Sequence of chain 1.N:
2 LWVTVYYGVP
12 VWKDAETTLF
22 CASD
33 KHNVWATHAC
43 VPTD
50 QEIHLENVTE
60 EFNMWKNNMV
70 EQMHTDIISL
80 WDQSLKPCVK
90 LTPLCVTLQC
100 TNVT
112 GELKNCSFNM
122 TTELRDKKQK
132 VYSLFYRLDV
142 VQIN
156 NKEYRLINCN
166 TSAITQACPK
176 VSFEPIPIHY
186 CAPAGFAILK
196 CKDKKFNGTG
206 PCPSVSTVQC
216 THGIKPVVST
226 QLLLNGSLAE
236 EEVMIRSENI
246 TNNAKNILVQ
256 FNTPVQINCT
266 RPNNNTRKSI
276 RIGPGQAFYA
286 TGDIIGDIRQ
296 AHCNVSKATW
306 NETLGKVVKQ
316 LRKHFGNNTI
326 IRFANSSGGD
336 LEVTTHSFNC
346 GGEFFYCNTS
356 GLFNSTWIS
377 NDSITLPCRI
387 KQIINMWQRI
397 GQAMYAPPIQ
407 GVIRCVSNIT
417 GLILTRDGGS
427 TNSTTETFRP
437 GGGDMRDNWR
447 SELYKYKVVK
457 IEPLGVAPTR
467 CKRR

Binding-site contacts:
Ligand atom O7 contacts residue ASN306 of chain 1.N at 3.5 Å (h-bond).
Ligand atom C3 contacts residue ASN306 of chain 1.N at 3.8 Å.
Ligand atom C1 contacts residue ASN306 of chain 1.N at 1.4 Å.
Ligand atom C4 contacts residue ASN306 of chain 1.N at 4.2 Å.
Ligand atom O5 contacts residue ASN306 of chain 1.N at 2.3 Å (h-bond).
Ligand atom C8 contacts residue LYS302 of chain 1.N at 4.4 Å.
Ligand atom C1 contacts residue TRP362 of chain 1.N at 3.9 Å (hydrophobic).
Ligand atom C8 contacts residue ASN306 of chain 1.N at 3.7 Å.
Ligand atom O6 contacts residue ASN306 of chain 1.N at 4.4 Å.
Ligand atom C5 contacts residue ASN306 of chain 1.N at 3.6 Å.
Ligand atom C7 contacts residue ASN306 of chain 1.N at 3.2 Å.
Ligand atom C5 contacts residue TRP362 of chain 1.N at 4.0 Å (hydrophobic).
Ligand atom N2 contacts residue ASN306 of chain 1.N at 2.9 Å (h-bond).
Ligand atom C2 contacts residue ASN306 of chain 1.N at 2.5 Å.
Ligand atom O5 contacts residue TRP362 of chain 1.N at 4.1 Å.

This protein binds this small molecule.
Small molecule (SMILES): CC(=O)N[C@@H]1[C@@H](O)[C@H](O)[C@@H](CO)O[C@H]1O